Binding-site contacts:
Ligand atom O4 contacts residue LYS182 of chain 2.A at 4.2 Å.
Ligand atom O3 contacts residue ASN180 of chain 1.A at 4.0 Å.
Ligand atom O5 contacts residue ASN181 of chain 1.A at 2.4 Å (h-bond).
Ligand atom O5 contacts residue NAG1 of chain 2.K at 4.2 Å.
Ligand atom O6 contacts residue LYS182 of chain 2.A at 3.6 Å.
Ligand atom O6 contacts residue ASN181 of chain 2.A at 3.0 Å (h-bond).
Ligand atom O6 contacts residue ASN180 of chain 2.A at 3.7 Å.
Ligand atom C2 contacts residue ASN181 of chain 1.A at 2.5 Å.
Ligand atom O6 contacts residue GLY179 of chain 2.A at 3.5 Å.
Ligand atom O7 contacts residue ASN181 of chain 1.A at 4.3 Å.
Ligand atom C6 contacts residue NAG1 of chain 2.K at 3.8 Å.
Ligand atom O7 contacts residue LYS182 of chain 2.A at 4.0 Å.
Ligand atom C3 contacts residue ASN180 of chain 1.A at 4.4 Å.
Ligand atom C3 contacts residue ASN181 of chain 1.A at 3.8 Å.
Ligand atom C6 contacts residue GLY179 of chain 2.A at 3.5 Å.
Ligand atom C5 contacts residue LYS182 of chain 2.A at 4.3 Å.
Ligand atom C6 contacts residue PHE178 of chain 2.A at 4.5 Å (hydrophobic).
Ligand atom C3 contacts residue LYS182 of chain 2.A at 4.5 Å.
Ligand atom O4 contacts residue GLY179 of chain 2.A at 3.4 Å.
Ligand atom C5 contacts residue ASN181 of chain 1.A at 3.6 Å.
Ligand atom C6 contacts residue ASN181 of chain 2.A at 4.1 Å.
Ligand atom C7 contacts residue ASN181 of chain 1.A at 4.1 Å.
Ligand atom C1 contacts residue ASN181 of chain 1.A at 1.4 Å.
Ligand atom O4 contacts residue PHE178 of chain 2.A at 2.7 Å (h-bond).
Ligand atom C6 contacts residue ASN180 of chain 2.A at 4.0 Å.
Ligand atom O6 contacts residue NAG1 of chain 2.K at 4.2 Å.
Ligand atom C4 contacts residue ASN181 of chain 1.A at 4.2 Å.
Ligand atom C4 contacts residue ASN180 of chain 1.A at 3.8 Å.
Ligand atom O7 contacts residue ASN288 of chain 2.A at 3.4 Å (h-bond).
Ligand atom C5 contacts residue GLY179 of chain 2.A at 4.4 Å.
Ligand atom C4 contacts residue PHE178 of chain 2.A at 4.0 Å (hydrophobic).
Ligand atom C4 contacts residue GLY179 of chain 2.A at 4.4 Å.
Ligand atom N2 contacts residue ASN181 of chain 1.A at 3.0 Å (h-bond).
Ligand atom O4 contacts residue ASN180 of chain 1.A at 4.2 Å.
Ligand atom C5 contacts residue PHE178 of chain 2.A at 4.5 Å (hydrophobic).

A protein and the small-molecule ligand that binds it are described below.
Small molecule (SMILES): CC(=O)N[C@@H]1[C@@H](O)[C@H](O)[C@@H](CO)O[C@H]1O

Sequence of chain 1.A:
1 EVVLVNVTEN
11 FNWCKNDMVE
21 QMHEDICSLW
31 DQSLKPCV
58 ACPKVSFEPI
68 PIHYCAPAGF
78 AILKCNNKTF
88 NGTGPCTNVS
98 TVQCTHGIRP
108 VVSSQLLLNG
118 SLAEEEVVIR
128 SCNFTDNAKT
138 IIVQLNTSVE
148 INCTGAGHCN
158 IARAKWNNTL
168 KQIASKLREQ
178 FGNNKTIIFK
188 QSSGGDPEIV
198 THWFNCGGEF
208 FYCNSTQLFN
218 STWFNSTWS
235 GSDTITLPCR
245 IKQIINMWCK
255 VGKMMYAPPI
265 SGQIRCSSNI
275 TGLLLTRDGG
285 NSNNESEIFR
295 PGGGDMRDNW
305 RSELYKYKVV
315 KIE

Sequence of chain 2.A:
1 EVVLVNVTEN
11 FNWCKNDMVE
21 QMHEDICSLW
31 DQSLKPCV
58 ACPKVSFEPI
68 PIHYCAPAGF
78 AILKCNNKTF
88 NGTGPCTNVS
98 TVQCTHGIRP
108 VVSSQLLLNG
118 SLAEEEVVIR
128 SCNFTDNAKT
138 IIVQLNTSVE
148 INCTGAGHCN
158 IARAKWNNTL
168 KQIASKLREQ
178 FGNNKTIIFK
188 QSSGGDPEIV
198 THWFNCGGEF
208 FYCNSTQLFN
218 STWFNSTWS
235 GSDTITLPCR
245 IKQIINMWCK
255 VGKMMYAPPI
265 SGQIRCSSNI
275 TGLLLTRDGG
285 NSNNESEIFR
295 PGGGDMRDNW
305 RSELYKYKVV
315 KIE